Binding-site contacts:
Ligand atom C4 contacts residue TRP16 of chain 2.B at 3.7 Å (hydrophobic).
Ligand atom O2 contacts residue ASP90 of chain 2.B at 2.8 Å (salt-bridge).
Ligand atom O6 contacts residue TYR193 of chain 2.B at 3.3 Å.
Ligand atom O2 contacts residue ASN138 of chain 2.B at 3.3 Å (h-bond).
Ligand atom C3 contacts residue ASN138 of chain 2.B at 3.9 Å.
Ligand atom C1 contacts residue ASP217 of chain 2.B at 3.4 Å.
Ligand atom C2 contacts residue ARG142 of chain 2.B at 3.7 Å.
Ligand atom C2 contacts residue TYR191 of chain 2.B at 3.9 Å (hydrophobic).
Ligand atom O6 contacts residue GLU165 of chain 2.B at 3.0 Å (salt-bridge).
Ligand atom O3 contacts residue LYS10 of chain 2.B at 2.8 Å.
Ligand atom C4 contacts residue GLU165 of chain 2.B at 3.5 Å.
Ligand atom O3 contacts residue ASN138 of chain 2.B at 3.0 Å (h-bond).
Ligand atom C2 contacts residue ASP90 of chain 2.B at 3.7 Å.
Ligand atom O6 contacts residue TYR191 of chain 2.B at 3.3 Å.
Ligand atom O1 contacts residue TYR191 of chain 2.B at 3.5 Å.
Ligand atom O2 contacts residue TYR15 of chain 2.B at 3.5 Å (h-bond).
Ligand atom O1 contacts residue ALA192 of chain 2.B at 3.5 Å (h-bond).
Ligand atom C4 contacts residue LYS10 of chain 2.B at 3.8 Å.
Ligand atom O2 contacts residue GLN237 of chain 2.B at 3.2 Å (h-bond).
Ligand atom C2 contacts residue ASN138 of chain 2.B at 3.6 Å.
Ligand atom O5 contacts residue ASP217 of chain 2.B at 3.6 Å.
Ligand atom O4 contacts residue TRP16 of chain 2.B at 2.7 Å (h-bond).
Ligand atom O4 contacts residue LYS10 of chain 2.B at 3.5 Å (salt-bridge).
Ligand atom O1 contacts residue ASP217 of chain 2.B at 2.7 Å (salt-bridge).
Ligand atom O6 contacts residue ALA192 of chain 2.B at 3.9 Å.
Ligand atom C1 contacts residue GLN237 of chain 2.B at 3.8 Å.
Ligand atom C4 contacts residue TYR191 of chain 2.B at 3.8 Å (hydrophobic).
Ligand atom C3 contacts residue LYS10 of chain 2.B at 3.9 Å.
Ligand atom O3 contacts residue TYR191 of chain 2.B at 3.9 Å.
Ligand atom O5 contacts residue ALA192 of chain 2.B at 3.0 Å (h-bond).
Ligand atom C1 contacts residue ALA192 of chain 2.B at 3.8 Å (hydrophobic).
Ligand atom O1 contacts residue GLN237 of chain 2.B at 3.3 Å (h-bond).
Ligand atom O3 contacts residue ASP90 of chain 2.B at 2.5 Å (salt-bridge).
Ligand atom O1 contacts residue VAL190 of chain 2.B at 3.9 Å.
Ligand atom C3 contacts residue ASP90 of chain 2.B at 3.3 Å.
Ligand atom O2 contacts residue ARG142 of chain 2.B at 3.0 Å (salt-bridge).
Ligand atom O5 contacts residue TYR191 of chain 2.B at 3.6 Å.
Ligand atom C6 contacts residue GLU165 of chain 2.B at 3.5 Å.
Ligand atom O1 contacts residue ARG142 of chain 2.B at 3.0 Å (salt-bridge).
Ligand atom O4 contacts residue GLU165 of chain 2.B at 2.7 Å (salt-bridge).

Sequence of chain 2.B:
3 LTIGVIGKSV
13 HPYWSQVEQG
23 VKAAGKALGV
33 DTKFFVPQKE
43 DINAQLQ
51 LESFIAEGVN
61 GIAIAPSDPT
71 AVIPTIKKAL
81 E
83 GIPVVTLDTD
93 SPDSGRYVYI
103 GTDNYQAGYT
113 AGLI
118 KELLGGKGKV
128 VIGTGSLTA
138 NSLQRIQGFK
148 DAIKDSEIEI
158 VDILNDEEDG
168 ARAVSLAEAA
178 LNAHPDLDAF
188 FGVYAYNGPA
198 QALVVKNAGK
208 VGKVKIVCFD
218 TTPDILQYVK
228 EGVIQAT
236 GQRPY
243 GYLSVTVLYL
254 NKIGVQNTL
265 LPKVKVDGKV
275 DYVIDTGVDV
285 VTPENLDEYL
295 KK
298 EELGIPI

This small molecule binds to this protein.
Small molecule (SMILES): OC[C@H]1O[C@@H](O)[C@H](O)[C@@H](O)[C@@H]1O